Binding-site contacts:
Ligand atom C31 contacts residue GLY48 of chain 1.A at 3.2 Å.
Ligand atom O26 contacts residue ASP30 of chain 1.A at 3.1 Å (salt-bridge).
Ligand atom C6 contacts residue ALA28 of chain 1.B at 3.6 Å (hydrophobic).
Ligand atom O26 contacts residue ALA28 of chain 1.A at 3.6 Å.
Ligand atom O18 contacts residue ASP25 of chain 1.A at 2.5 Å (salt-bridge).
Ligand atom C18 contacts residue VAL82 of chain 1.A at 3.8 Å (hydrophobic).
Ligand atom O9 contacts residue ILE84 of chain 1.B at 3.5 Å.
Ligand atom O9 contacts residue ILE50 of chain 1.A at 3.6 Å.
Ligand atom C33 contacts residue GLY27 of chain 1.A at 3.3 Å.
Ligand atom O18 contacts residue GLY27 of chain 1.A at 3.4 Å.
Ligand atom O10 contacts residue GLY49 of chain 1.B at 3.2 Å.
Ligand atom C17 contacts residue ASP25 of chain 1.B at 3.4 Å.
Ligand atom C12 contacts residue GLY27 of chain 1.B at 3.8 Å.
Ligand atom O23 contacts residue ALA28 of chain 1.A at 3.5 Å.
Ligand atom O18 contacts residue ASP25 of chain 1.B at 2.6 Å (salt-bridge).
Ligand atom O26 contacts residue ASP29 of chain 1.A at 3.1 Å (salt-bridge).
Ligand atom C15 contacts residue VAL82 of chain 1.A at 3.7 Å (hydrophobic).
Ligand atom O10 contacts residue ILE50 of chain 1.A at 3.3 Å.
Ligand atom C36 contacts residue GLY49 of chain 1.A at 3.7 Å.
Ligand atom C7 contacts residue VAL32 of chain 1.B at 3.8 Å (hydrophobic).
Ligand atom C7 contacts residue ALA28 of chain 1.B at 3.4 Å (hydrophobic).
Ligand atom C4 contacts residue GLY48 of chain 1.B at 3.3 Å.
Ligand atom C27 contacts residue ASP29 of chain 1.A at 3.6 Å.
Ligand atom C29 contacts residue GLY27 of chain 1.A at 3.7 Å.
Ligand atom C29 contacts residue ARG8 of chain 1.B at 3.7 Å.
Ligand atom C30 contacts residue GLY48 of chain 1.A at 3.1 Å.
Ligand atom O10 contacts residue GLY48 of chain 1.B at 3.7 Å.
Ligand atom C1 contacts residue ASP30 of chain 1.B at 3.2 Å.
Ligand atom C32 contacts residue ASP25 of chain 1.B at 3.4 Å.
Ligand atom N20 contacts residue GLY27 of chain 1.A at 3.1 Å (h-bond).
Ligand atom C16 contacts residue ASP25 of chain 1.B at 3.3 Å.
Ligand atom C36 contacts residue ILE50 of chain 1.A at 3.7 Å (hydrophobic).
Ligand atom C35 contacts residue VAL82 of chain 1.B at 3.7 Å (hydrophobic).
Ligand atom O1 contacts residue ASP30 of chain 1.B at 3.2 Å (salt-bridge).
Ligand atom O28 contacts residue ASP29 of chain 1.A at 3.0 Å (salt-bridge).
Ligand atom C34 contacts residue VAL82 of chain 1.B at 3.6 Å (hydrophobic).
Ligand atom C15 contacts residue GLY27 of chain 1.B at 3.8 Å.
Ligand atom C32 contacts residue GLY27 of chain 1.A at 3.5 Å.
Ligand atom C7 contacts residue ASP30 of chain 1.B at 3.5 Å.
Ligand atom C17 contacts residue ASP25 of chain 1.A at 3.5 Å.

Sequence of chain 1.A:
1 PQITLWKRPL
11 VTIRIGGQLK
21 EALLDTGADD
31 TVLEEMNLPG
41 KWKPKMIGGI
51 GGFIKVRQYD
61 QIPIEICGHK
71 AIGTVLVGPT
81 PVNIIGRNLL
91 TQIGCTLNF

A small-molecule ligand and the protein it binds are described below.
Small molecule (SMILES): CC[C@H](C)CN(C[C@@H](O)[C@H](Cc1ccccc1)NC(=O)O[C@H]1CO[C@H]2OCC[C@H]21)S(=O)(=O)c1ccc2c(c1)OCO2

Sequence of chain 1.B:
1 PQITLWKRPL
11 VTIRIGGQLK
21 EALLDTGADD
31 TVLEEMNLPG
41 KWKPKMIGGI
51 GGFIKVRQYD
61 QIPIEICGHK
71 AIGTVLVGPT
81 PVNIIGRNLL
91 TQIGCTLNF